Sequence of chain 1.A:
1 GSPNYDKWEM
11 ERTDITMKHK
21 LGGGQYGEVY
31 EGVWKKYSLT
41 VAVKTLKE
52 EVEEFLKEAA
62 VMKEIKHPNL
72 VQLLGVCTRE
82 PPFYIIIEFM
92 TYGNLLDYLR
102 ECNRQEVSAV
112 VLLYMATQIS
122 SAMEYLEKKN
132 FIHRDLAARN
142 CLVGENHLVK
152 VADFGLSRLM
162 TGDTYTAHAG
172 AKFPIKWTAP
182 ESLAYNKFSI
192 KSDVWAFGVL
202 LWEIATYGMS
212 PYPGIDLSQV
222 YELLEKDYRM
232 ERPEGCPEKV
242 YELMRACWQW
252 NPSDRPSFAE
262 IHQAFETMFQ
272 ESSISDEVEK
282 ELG

Binding-site contacts:
Ligand atom N11 contacts residue GLU89 of chain 1.A at 2.8 Å (salt-bridge).
Ligand atom N1 contacts residue PHE90 of chain 1.A at 3.6 Å.
Ligand atom N26 contacts residue TYR26 of chain 1.A at 3.7 Å.
Ligand atom C10 contacts residue ILE88 of chain 1.A at 3.8 Å (hydrophobic).
Ligand atom C10 contacts residue ALA42 of chain 1.A at 3.7 Å (hydrophobic).
Ligand atom C6 contacts residue GLU89 of chain 1.A at 3.7 Å.
Ligand atom C4 contacts residue LEU143 of chain 1.A at 3.9 Å (hydrophobic).
Ligand atom C6 contacts residue ALA42 of chain 1.A at 3.7 Å (hydrophobic).
Ligand atom C9 contacts residue LEU143 of chain 1.A at 3.8 Å (hydrophobic).
Ligand atom C27 contacts residue ASN95 of chain 1.A at 3.9 Å.
Ligand atom N1 contacts residue MET91 of chain 1.A at 3.0 Å (h-bond).
Ligand atom C24 contacts residue LEU21 of chain 1.A at 3.8 Å (hydrophobic).
Ligand atom O1 contacts residue ALA153 of chain 1.A at 3.8 Å.
Ligand atom C25 contacts residue ASN95 of chain 1.A at 3.5 Å.
Ligand atom C19 contacts residue VAL29 of chain 1.A at 3.8 Å (hydrophobic).
Ligand atom C41 contacts residue THR92 of chain 1.A at 3.6 Å.
Ligand atom C33 contacts residue GLY22 of chain 1.A at 3.7 Å.
Ligand atom C27 contacts residue GLY22 of chain 1.A at 3.4 Å.
Ligand atom C4 contacts residue LEU21 of chain 1.A at 3.7 Å (hydrophobic).
Ligand atom O1 contacts residue LEU143 of chain 1.A at 3.6 Å.
Ligand atom O34 contacts residue LEU21 of chain 1.A at 3.8 Å.
Ligand atom C6 contacts residue LEU143 of chain 1.A at 3.6 Å (hydrophobic).
Ligand atom O34 contacts residue GLY22 of chain 1.A at 2.9 Å (h-bond).
Ligand atom C1 contacts residue ARG140 of chain 1.A at 3.7 Å.
Ligand atom N26 contacts residue GLY22 of chain 1.A at 3.8 Å.
Ligand atom C2 contacts residue MET91 of chain 1.A at 3.6 Å (hydrophobic).
Ligand atom C1 contacts residue LEU143 of chain 1.A at 3.6 Å (hydrophobic).
Ligand atom N11 contacts residue LEU143 of chain 1.A at 3.8 Å.
Ligand atom N26 contacts residue ASN95 of chain 1.A at 3.0 Å (h-bond).
Ligand atom C25 contacts residue TYR26 of chain 1.A at 3.7 Å (hydrophobic).
Ligand atom N26 contacts residue GLY94 of chain 1.A at 3.8 Å.
Ligand atom C25 contacts residue GLY94 of chain 1.A at 3.8 Å.
Ligand atom N11 contacts residue ALA42 of chain 1.A at 3.4 Å.
Ligand atom C41 contacts residue GLY94 of chain 1.A at 3.6 Å.
Ligand atom C18 contacts residue VAL29 of chain 1.A at 3.8 Å (hydrophobic).
Ligand atom C28 contacts residue GLY22 of chain 1.A at 3.6 Å.
Ligand atom C16 contacts residue ASP154 of chain 1.A at 3.8 Å.
Ligand atom C5 contacts residue LEU143 of chain 1.A at 3.6 Å (hydrophobic).
Ligand atom C1 contacts residue TYR26 of chain 1.A at 3.6 Å (hydrophobic).
Ligand atom C27 contacts residue GLY94 of chain 1.A at 3.9 Å.

A protein and the small-molecule ligand that binds it are described below.
Small molecule (SMILES): COc1ccccc1-c1c[nH]c2ncc(-c3cncc(C(=O)N(C)C)c3)cc12